Binding-site contacts:
Ligand atom N contacts residue ASP243 of chain 31.C at 4.5 Å.
Ligand atom CA contacts residue ARG29 of chain 31.C at 4.2 Å.
Ligand atom CG2 contacts residue GLU245 of chain 31.C at 3.4 Å.
Ligand atom C contacts residue ARG35 of chain 31.C at 3.5 Å.
Ligand atom N contacts residue ASP243 of chain 31.C at 3.8 Å.
Ligand atom C contacts residue ARG29 of chain 31.C at 3.9 Å.
Ligand atom O contacts residue ASP243 of chain 31.C at 4.3 Å.
Ligand atom O contacts residue ARG29 of chain 31.C at 4.2 Å.
Ligand atom O contacts residue ASP243 of chain 31.C at 4.3 Å.
Ligand atom O contacts residue ILE25 of chain 31.C at 3.8 Å.
Ligand atom N contacts residue ARG35 of chain 31.C at 4.1 Å.
Ligand atom O contacts residue ARG36 of chain 31.C at 2.9 Å (salt-bridge).
Ligand atom C contacts residue ARG36 of chain 31.C at 3.2 Å.
Ligand atom CD2 contacts residue ARG29 of chain 31.C at 3.8 Å.
Ligand atom CB contacts residue ASP243 of chain 31.C at 4.2 Å.
Ligand atom CG2 contacts residue ARG36 of chain 31.C at 3.8 Å.
Ligand atom N contacts residue ASP243 of chain 31.C at 3.3 Å (salt-bridge).
Ligand atom CG2 contacts residue ARG35 of chain 31.C at 3.9 Å.
Ligand atom O contacts residue ARG35 of chain 31.C at 3.3 Å (salt-bridge).
Ligand atom O contacts residue PHE37 of chain 31.C at 3.8 Å.
Ligand atom CA contacts residue ASP243 of chain 31.C at 3.3 Å.
Ligand atom CB contacts residue ARG35 of chain 31.C at 3.4 Å.
Ligand atom CG1 contacts residue ASP243 of chain 31.C at 3.3 Å.
Ligand atom CG2 contacts residue PRO43 of chain 31.C at 4.3 Å (hydrophobic).
Ligand atom CG1 contacts residue ARG35 of chain 31.C at 4.4 Å.
Ligand atom C contacts residue ARG35 of chain 31.C at 3.7 Å.
Ligand atom C contacts residue PRO43 of chain 31.C at 4.5 Å (hydrophobic).
Ligand atom OG contacts residue PHE244 of chain 31.C at 3.7 Å.
Ligand atom OG contacts residue ARG35 of chain 31.C at 4.2 Å.
Ligand atom CB contacts residue ARG35 of chain 31.C at 3.8 Å.
Ligand atom C contacts residue ASP243 of chain 31.C at 3.5 Å.
Ligand atom CA contacts residue ASP243 of chain 31.C at 4.2 Å.
Ligand atom O contacts residue PRO43 of chain 31.C at 3.7 Å.
Ligand atom O contacts residue ARG29 of chain 31.C at 3.0 Å (salt-bridge).
Ligand atom C contacts residue ASP243 of chain 31.C at 4.4 Å.
Ligand atom O contacts residue ARG35 of chain 31.C at 2.9 Å (salt-bridge).
Ligand atom CD1 contacts residue ARG29 of chain 31.C at 3.6 Å.
Ligand atom N contacts residue ARG35 of chain 31.C at 4.4 Å.
Ligand atom N contacts residue ARG35 of chain 31.C at 4.1 Å.
Ligand atom CB contacts residue ASP243 of chain 31.C at 3.9 Å.

The protein below binds the small molecule below.
Small molecule (SMILES): CC[C@H](C)[C@H](NC(=O)[C@H](CC(C)C)NC(=O)[C@H](CO)NC(=O)CNC(=O)[C@@H](NC(=O)[C@@H](N)[C@@H](C)O)C(C)C)C(=O)N[C@H](C=O)CCC(N)=O

Sequence of chain 31.C:
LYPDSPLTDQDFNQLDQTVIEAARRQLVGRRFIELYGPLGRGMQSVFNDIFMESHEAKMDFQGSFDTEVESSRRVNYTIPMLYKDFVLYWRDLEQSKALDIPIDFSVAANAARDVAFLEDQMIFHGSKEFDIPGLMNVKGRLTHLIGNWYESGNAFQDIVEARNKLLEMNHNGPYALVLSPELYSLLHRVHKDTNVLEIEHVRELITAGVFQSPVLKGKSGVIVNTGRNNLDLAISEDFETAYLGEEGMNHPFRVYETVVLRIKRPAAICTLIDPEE